Sequence of chain 1.B:
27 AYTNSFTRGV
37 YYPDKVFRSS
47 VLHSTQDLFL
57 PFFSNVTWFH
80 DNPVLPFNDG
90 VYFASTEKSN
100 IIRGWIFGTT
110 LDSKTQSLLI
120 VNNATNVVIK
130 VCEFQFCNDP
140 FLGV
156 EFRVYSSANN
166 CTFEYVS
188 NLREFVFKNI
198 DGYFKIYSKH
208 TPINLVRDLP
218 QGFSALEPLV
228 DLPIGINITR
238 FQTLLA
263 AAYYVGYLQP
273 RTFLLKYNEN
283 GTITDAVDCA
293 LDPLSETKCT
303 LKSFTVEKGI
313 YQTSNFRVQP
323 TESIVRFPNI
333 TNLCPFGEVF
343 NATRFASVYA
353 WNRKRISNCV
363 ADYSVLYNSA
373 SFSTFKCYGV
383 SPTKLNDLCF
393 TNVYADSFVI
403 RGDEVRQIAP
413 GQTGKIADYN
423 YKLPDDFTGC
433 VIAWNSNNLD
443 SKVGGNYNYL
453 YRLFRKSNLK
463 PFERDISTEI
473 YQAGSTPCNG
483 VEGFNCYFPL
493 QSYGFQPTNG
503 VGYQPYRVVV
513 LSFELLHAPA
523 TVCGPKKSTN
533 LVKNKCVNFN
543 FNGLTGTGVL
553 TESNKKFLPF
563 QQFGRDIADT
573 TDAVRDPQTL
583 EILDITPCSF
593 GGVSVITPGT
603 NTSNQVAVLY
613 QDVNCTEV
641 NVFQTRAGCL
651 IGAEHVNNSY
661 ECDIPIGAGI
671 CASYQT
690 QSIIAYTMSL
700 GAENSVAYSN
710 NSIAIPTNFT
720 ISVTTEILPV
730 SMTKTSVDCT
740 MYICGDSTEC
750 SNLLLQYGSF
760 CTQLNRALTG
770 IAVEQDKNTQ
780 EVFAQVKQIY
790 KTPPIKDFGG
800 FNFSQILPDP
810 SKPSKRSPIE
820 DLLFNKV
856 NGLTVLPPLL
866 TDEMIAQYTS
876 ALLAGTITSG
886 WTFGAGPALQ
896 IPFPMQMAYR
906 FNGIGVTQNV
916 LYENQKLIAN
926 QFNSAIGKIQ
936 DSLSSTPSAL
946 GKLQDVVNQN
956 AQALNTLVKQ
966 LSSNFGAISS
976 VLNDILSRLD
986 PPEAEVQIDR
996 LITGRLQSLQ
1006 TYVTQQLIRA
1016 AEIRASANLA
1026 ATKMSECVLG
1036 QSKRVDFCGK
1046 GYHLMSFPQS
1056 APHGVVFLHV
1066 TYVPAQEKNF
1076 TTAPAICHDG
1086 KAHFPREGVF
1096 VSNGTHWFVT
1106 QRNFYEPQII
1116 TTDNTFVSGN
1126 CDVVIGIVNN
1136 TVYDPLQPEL

Binding-site contacts:
Ligand atom C7 contacts residue VAL656 of chain 1.B at 4.5 Å (hydrophobic).
Ligand atom C8 contacts residue HIS655 of chain 1.B at 3.3 Å.
Ligand atom N2 contacts residue ASN657 of chain 1.B at 2.9 Å (h-bond).
Ligand atom C4 contacts residue ASN657 of chain 1.B at 4.2 Å.
Ligand atom C5 contacts residue ASN657 of chain 1.B at 3.7 Å.
Ligand atom O7 contacts residue ASN657 of chain 1.B at 2.9 Å (h-bond).
Ligand atom O5 contacts residue ASN657 of chain 1.B at 2.4 Å (h-bond).
Ligand atom C2 contacts residue ASN657 of chain 1.B at 2.5 Å.
Ligand atom C7 contacts residue ASN657 of chain 1.B at 3.1 Å.
Ligand atom C8 contacts residue ASN657 of chain 1.B at 3.7 Å.
Ligand atom C1 contacts residue ASN657 of chain 1.B at 1.4 Å.
Ligand atom C8 contacts residue VAL656 of chain 1.B at 3.7 Å (hydrophobic).
Ligand atom C3 contacts residue ASN657 of chain 1.B at 3.8 Å.

A small-molecule ligand and the protein it binds are described below.
Small molecule (SMILES): CC(=O)N[C@@H]1[C@@H](O)[C@H](O)[C@@H](CO)O[C@H]1O